Sequence of chain 2.A:
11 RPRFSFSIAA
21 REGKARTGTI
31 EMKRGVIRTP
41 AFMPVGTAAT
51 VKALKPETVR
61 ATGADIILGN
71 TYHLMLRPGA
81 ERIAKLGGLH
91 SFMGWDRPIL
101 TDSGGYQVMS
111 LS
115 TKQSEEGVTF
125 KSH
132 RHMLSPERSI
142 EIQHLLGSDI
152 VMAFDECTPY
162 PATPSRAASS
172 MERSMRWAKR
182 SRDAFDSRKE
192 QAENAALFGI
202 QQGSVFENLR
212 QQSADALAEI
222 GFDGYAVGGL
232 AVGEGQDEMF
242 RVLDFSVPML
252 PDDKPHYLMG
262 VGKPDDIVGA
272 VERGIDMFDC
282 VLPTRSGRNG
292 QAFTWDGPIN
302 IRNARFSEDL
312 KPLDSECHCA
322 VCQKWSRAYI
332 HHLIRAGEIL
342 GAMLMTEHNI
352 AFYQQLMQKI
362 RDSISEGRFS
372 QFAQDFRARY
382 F

Binding-site contacts:
Ligand atom C1 contacts residue MET260 of chain 2.A at 3.8 Å (hydrophobic).
Ligand atom C10 contacts residue ASP280 of chain 2.A at 2.9 Å.
Ligand atom N3 contacts residue ASP102 of chain 2.A at 3.0 Å (salt-bridge).
Ligand atom C7 contacts residue ASP156 of chain 2.A at 3.6 Å.
Ligand atom N2 contacts residue SER103 of chain 2.A at 3.8 Å.
Ligand atom C8 contacts residue ASP102 of chain 2.A at 3.7 Å.
Ligand atom C12 contacts residue ASP280 of chain 2.A at 3.6 Å.
Ligand atom N3 contacts residue MET260 of chain 2.A at 3.5 Å.
Ligand atom C6 contacts residue LEU231 of chain 2.A at 3.8 Å (hydrophobic).
Ligand atom C8 contacts residue MET260 of chain 2.A at 3.6 Å (hydrophobic).
Ligand atom N2 contacts residue ILE201 of chain 2.A at 3.6 Å.
Ligand atom C11 contacts residue ASP280 of chain 2.A at 3.8 Å.
Ligand atom N6 contacts residue ASP280 of chain 2.A at 3.0 Å (salt-bridge).
Ligand atom N2 contacts residue ASP102 of chain 2.A at 3.0 Å (salt-bridge).
Ligand atom N5 contacts residue GLY261 of chain 2.A at 3.3 Å.
Ligand atom N4 contacts residue MET260 of chain 2.A at 3.1 Å (h-bond).
Ligand atom C6 contacts residue MET260 of chain 2.A at 3.5 Å (hydrophobic).
Ligand atom C2 contacts residue MET260 of chain 2.A at 3.9 Å (hydrophobic).
Ligand atom C5 contacts residue GLY230 of chain 2.A at 3.8 Å.
Ligand atom N4 contacts residue ALA232 of chain 2.A at 3.8 Å.
Ligand atom C7 contacts residue MET260 of chain 2.A at 3.9 Å (hydrophobic).
Ligand atom C3 contacts residue MET260 of chain 2.A at 3.9 Å (hydrophobic).
Ligand atom N4 contacts residue LEU231 of chain 2.A at 2.8 Å (h-bond).
Ligand atom O1 contacts residue GLY229 of chain 2.A at 3.2 Å.
Ligand atom O1 contacts residue CYS158 of chain 2.A at 3.5 Å (h-bond).
Ligand atom N2 contacts residue MET260 of chain 2.A at 3.8 Å.
Ligand atom N1 contacts residue ASP156 of chain 2.A at 2.8 Å (salt-bridge).
Ligand atom N5 contacts residue ASP280 of chain 2.A at 3.5 Å (salt-bridge).
Ligand atom O1 contacts residue ASP156 of chain 2.A at 3.6 Å.
Ligand atom C7 contacts residue GLN203 of chain 2.A at 3.8 Å.
Ligand atom O1 contacts residue GLN203 of chain 2.A at 2.9 Å (h-bond).
Ligand atom S1 contacts residue ASP280 of chain 2.A at 3.4 Å (salt-bridge).
Ligand atom C12 contacts residue VAL282 of chain 2.A at 3.5 Å (hydrophobic).
Ligand atom C8 contacts residue ASP156 of chain 2.A at 3.6 Å.
Ligand atom N2 contacts residue ASP156 of chain 2.A at 2.8 Å (salt-bridge).
Ligand atom N1 contacts residue MET260 of chain 2.A at 3.7 Å.
Ligand atom C1 contacts residue GLY261 of chain 2.A at 3.9 Å.
Ligand atom C9 contacts residue ASP102 of chain 2.A at 3.1 Å.
Ligand atom O1 contacts residue GLY230 of chain 2.A at 2.8 Å (h-bond).
Ligand atom C7 contacts residue GLY230 of chain 2.A at 3.8 Å.

The protein below binds the small molecule below.
Small molecule (SMILES): Nc1cc(CSc2ncc[nH]2)c2nc(N)[nH]c(=O)c2c1